This protein binds this small molecule.
Small molecule (SMILES): CCOC(=O)c1ccc(OCCC2CCN(c3ccc(C)nn3)CC2)cc1

Sequence of chain 1.B:
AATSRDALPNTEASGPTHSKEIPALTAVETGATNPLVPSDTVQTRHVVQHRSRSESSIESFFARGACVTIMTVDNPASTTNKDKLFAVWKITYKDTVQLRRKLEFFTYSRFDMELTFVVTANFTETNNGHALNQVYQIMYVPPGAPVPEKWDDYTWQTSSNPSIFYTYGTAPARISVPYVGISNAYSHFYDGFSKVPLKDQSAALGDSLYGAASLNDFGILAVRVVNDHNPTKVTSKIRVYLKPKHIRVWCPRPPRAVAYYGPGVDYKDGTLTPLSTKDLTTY

Sequence of chain 1.D:
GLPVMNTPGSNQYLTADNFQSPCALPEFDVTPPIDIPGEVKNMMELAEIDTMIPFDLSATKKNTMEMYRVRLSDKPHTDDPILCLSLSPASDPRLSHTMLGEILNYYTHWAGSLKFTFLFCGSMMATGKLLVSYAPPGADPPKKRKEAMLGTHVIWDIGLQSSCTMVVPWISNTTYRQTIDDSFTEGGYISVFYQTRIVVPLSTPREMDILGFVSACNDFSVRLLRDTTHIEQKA

Binding-site contacts:
Ligand atom C21 contacts residue PHE237 of chain 1.B at 3.7 Å (hydrophobic).
Ligand atom C8 contacts residue VAL196 of chain 1.B at 3.6 Å (hydrophobic).
Ligand atom N3 contacts residue TYR159 of chain 1.B at 3.9 Å.
Ligand atom C13 contacts residue VAL199 of chain 1.B at 3.7 Å (hydrophobic).
Ligand atom C17 contacts residue TYR112 of chain 1.B at 3.8 Å (hydrophobic).
Ligand atom C18 contacts residue TYR112 of chain 1.B at 3.7 Å (hydrophobic).
Ligand atom C10 contacts residue MET132 of chain 1.B at 3.3 Å (hydrophobic).
Ligand atom N3 contacts residue LEU240 of chain 1.B at 3.5 Å.
Ligand atom O22 contacts residue TYR205 of chain 1.B at 3.8 Å.
Ligand atom C12 contacts residue PHE237 of chain 1.B at 3.5 Å (hydrophobic).
Ligand atom C25 contacts residue SER206 of chain 1.B at 3.8 Å.
Ligand atom O14 contacts residue MET132 of chain 1.B at 3.4 Å.
Ligand atom C10 contacts residue ILE110 of chain 1.B at 3.5 Å (hydrophobic).
Ligand atom C7 contacts residue VAL196 of chain 1.B at 3.6 Å (hydrophobic).
Ligand atom C13 contacts residue MET132 of chain 1.B at 3.8 Å (hydrophobic).
Ligand atom C8 contacts residue VAL199 of chain 1.B at 3.7 Å (hydrophobic).
Ligand atom C1 contacts residue PRO181 of chain 1.B at 3.7 Å (hydrophobic).
Ligand atom C4 contacts residue VAL196 of chain 1.B at 3.9 Å (hydrophobic).
Ligand atom C4 contacts residue TYR159 of chain 1.B at 3.5 Å (hydrophobic).
Ligand atom C25 contacts residue ASP236 of chain 1.B at 3.5 Å.
Ligand atom C2 contacts residue ILE194 of chain 1.B at 3.5 Å (hydrophobic).
Ligand atom C18 contacts residue PHE237 of chain 1.B at 3.6 Å (hydrophobic).
Ligand atom C5 contacts residue VAL196 of chain 1.B at 3.8 Å (hydrophobic).
Ligand atom C21 contacts residue TYR112 of chain 1.B at 3.3 Å (hydrophobic).
Ligand atom C11 contacts residue ILE110 of chain 1.B at 3.6 Å (hydrophobic).
Ligand atom N4 contacts residue LEU134 of chain 1.B at 3.7 Å.
Ligand atom O23 contacts residue PHE237 of chain 1.B at 3.8 Å.
Ligand atom N3 contacts residue ILE194 of chain 1.B at 3.6 Å.
Ligand atom C20 contacts residue TYR205 of chain 1.B at 3.5 Å (hydrophobic).
Ligand atom C11 contacts residue LEU134 of chain 1.B at 3.8 Å (hydrophobic).
Ligand atom C3 contacts residue ALA24 of chain 1.D at 3.5 Å (hydrophobic).
Ligand atom O23 contacts residue TYR112 of chain 1.B at 3.5 Å.
Ligand atom C2 contacts residue TYR159 of chain 1.B at 3.5 Å (hydrophobic).
Ligand atom O22 contacts residue TYR112 of chain 1.B at 3.5 Å.
Ligand atom C19 contacts residue TYR205 of chain 1.B at 3.7 Å (hydrophobic).
Ligand atom C3 contacts residue TYR159 of chain 1.B at 3.6 Å (hydrophobic).
Ligand atom C17 contacts residue PHE237 of chain 1.B at 3.7 Å (hydrophobic).
Ligand atom N6 contacts residue VAL196 of chain 1.B at 3.9 Å.
Ligand atom C7 contacts residue TYR159 of chain 1.B at 3.7 Å (hydrophobic).
Ligand atom N4 contacts residue LEU240 of chain 1.B at 3.6 Å.